A protein and the small-molecule ligand that binds it are described below.
Small molecule (SMILES): CC(=O)N[C@@H]1[C@@H](O)[C@H](O)[C@@H](CO)O[C@H]1O

Binding-site contacts:
Ligand atom C1 contacts residue ASN253 of chain 1.B at 1.5 Å.
Ligand atom C3 contacts residue ASN253 of chain 1.B at 3.9 Å.
Ligand atom C7 contacts residue ASN253 of chain 1.B at 3.2 Å.
Ligand atom C5 contacts residue ASN253 of chain 1.B at 3.8 Å.
Ligand atom C4 contacts residue ASN253 of chain 1.B at 4.3 Å.
Ligand atom C1 contacts residue THR255 of chain 1.B at 4.1 Å.
Ligand atom C2 contacts residue ASN253 of chain 1.B at 2.5 Å.
Ligand atom C5 contacts residue THR255 of chain 1.B at 4.0 Å.
Ligand atom O5 contacts residue ASN253 of chain 1.B at 2.4 Å (h-bond).
Ligand atom N2 contacts residue ASN253 of chain 1.B at 2.9 Å (h-bond).
Ligand atom O5 contacts residue THR255 of chain 1.B at 4.0 Å.
Ligand atom C1 contacts residue THR127 of chain 1.B at 4.0 Å.
Ligand atom O6 contacts residue THR255 of chain 1.B at 3.9 Å.
Ligand atom O6 contacts residue THR127 of chain 1.B at 3.8 Å.
Ligand atom C8 contacts residue ASN253 of chain 1.B at 4.2 Å.
Ligand atom O7 contacts residue ASN253 of chain 1.B at 3.1 Å (h-bond).
Ligand atom O5 contacts residue THR127 of chain 1.B at 3.5 Å.

Sequence of chain 1.B:
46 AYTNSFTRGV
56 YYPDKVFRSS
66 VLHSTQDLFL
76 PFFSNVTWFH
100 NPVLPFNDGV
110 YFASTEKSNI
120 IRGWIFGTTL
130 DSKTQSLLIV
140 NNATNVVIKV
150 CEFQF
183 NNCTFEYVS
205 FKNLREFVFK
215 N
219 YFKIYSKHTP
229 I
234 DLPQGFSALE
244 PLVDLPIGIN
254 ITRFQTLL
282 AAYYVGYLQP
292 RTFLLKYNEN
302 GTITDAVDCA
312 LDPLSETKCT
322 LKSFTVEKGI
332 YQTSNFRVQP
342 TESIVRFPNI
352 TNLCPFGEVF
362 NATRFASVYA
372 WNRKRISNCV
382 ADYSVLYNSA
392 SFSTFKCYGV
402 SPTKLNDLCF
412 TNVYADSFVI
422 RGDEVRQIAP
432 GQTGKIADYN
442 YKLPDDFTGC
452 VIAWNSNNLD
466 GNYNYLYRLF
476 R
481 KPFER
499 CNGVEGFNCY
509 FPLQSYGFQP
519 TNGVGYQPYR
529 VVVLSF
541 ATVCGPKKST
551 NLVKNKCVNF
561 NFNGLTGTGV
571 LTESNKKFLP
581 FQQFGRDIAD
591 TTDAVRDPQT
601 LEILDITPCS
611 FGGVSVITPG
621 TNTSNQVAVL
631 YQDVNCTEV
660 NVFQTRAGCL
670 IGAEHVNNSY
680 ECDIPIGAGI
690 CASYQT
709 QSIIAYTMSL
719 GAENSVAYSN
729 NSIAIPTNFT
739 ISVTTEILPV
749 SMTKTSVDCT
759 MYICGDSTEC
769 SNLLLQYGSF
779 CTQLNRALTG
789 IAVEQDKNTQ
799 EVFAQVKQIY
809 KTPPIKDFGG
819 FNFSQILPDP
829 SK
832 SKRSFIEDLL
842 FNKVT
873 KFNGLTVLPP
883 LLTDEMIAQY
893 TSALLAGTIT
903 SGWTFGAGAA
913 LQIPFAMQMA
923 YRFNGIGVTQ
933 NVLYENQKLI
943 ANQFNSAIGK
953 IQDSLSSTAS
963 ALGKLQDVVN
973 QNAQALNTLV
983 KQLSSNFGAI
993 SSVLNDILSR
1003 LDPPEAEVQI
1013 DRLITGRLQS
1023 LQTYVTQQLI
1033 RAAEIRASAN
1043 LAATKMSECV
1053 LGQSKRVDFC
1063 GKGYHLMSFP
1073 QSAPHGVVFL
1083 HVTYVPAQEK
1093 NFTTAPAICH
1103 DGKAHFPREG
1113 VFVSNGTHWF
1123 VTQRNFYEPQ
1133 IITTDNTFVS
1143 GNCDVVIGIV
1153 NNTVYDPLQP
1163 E